Sequence of chain 1.B:
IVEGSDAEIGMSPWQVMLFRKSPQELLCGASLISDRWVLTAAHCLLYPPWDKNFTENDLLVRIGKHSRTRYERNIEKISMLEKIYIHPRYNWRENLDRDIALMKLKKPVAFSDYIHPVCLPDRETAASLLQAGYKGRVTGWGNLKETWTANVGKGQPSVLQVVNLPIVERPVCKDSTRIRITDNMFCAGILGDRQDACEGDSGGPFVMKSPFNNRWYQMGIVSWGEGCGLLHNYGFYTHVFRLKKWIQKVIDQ

Binding-site contacts:
Ligand atom C8 contacts residue ASN53 of chain 1.B at 4.3 Å.
Ligand atom O7 contacts residue LEU46 of chain 1.B at 4.5 Å.
Ligand atom O7 contacts residue ASN53 of chain 1.B at 3.2 Å (h-bond).
Ligand atom C4 contacts residue ASN53 of chain 1.B at 4.2 Å.
Ligand atom O5 contacts residue ASN53 of chain 1.B at 2.4 Å (h-bond).
Ligand atom C1 contacts residue ASN53 of chain 1.B at 1.4 Å.
Ligand atom O6 contacts residue ASN53 of chain 1.B at 3.9 Å.
Ligand atom C8 contacts residue LEU46 of chain 1.B at 3.1 Å (hydrophobic).
Ligand atom C7 contacts residue ASN53 of chain 1.B at 3.3 Å.
Ligand atom N2 contacts residue ASN53 of chain 1.B at 3.0 Å (h-bond).
Ligand atom C5 contacts residue ASN53 of chain 1.B at 3.3 Å.
Ligand atom C3 contacts residue ASN53 of chain 1.B at 3.8 Å.
Ligand atom C7 contacts residue LEU46 of chain 1.B at 3.9 Å (hydrophobic).
Ligand atom N2 contacts residue LEU46 of chain 1.B at 4.4 Å.
Ligand atom C2 contacts residue ASN53 of chain 1.B at 2.5 Å.
Ligand atom C6 contacts residue ASN53 of chain 1.B at 3.2 Å.
Ligand atom C8 contacts residue PRO48 of chain 1.B at 4.5 Å (hydrophobic).

This small molecule binds to this protein.
Small molecule (SMILES): CC(=O)N[C@@H]1[C@@H](O)[C@H](O)[C@@H](CO)O[C@H]1O